The protein below binds the small molecule below.
Small molecule (SMILES): CC(=O)NC1CCN(c2ncccn2)CC1

Binding-site contacts:
Ligand atom N16 contacts residue MET98 of chain 1.D at 3.3 Å (h-bond).
Ligand atom C09 contacts residue PHE97 of chain 1.D at 3.9 Å (hydrophobic).
Ligand atom C09 contacts residue MET103 of chain 1.D at 4.2 Å (hydrophobic).
Ligand atom C02 contacts residue TYR158 of chain 1.D at 4.2 Å (hydrophobic).
Ligand atom N04 contacts residue NAD1 of chain 1.K at 3.7 Å.
Ligand atom O03 contacts residue LYS165 of chain 1.D at 4.4 Å.
Ligand atom O03 contacts residue NAD1 of chain 1.K at 3.1 Å (h-bond).
Ligand atom N04 contacts residue MET199 of chain 1.D at 4.3 Å.
Ligand atom C15 contacts residue MET98 of chain 1.D at 3.5 Å (hydrophobic).
Ligand atom C01 contacts residue MET199 of chain 1.D at 3.8 Å (hydrophobic).
Ligand atom O03 contacts residue MET161 of chain 1.D at 3.6 Å.
Ligand atom C10 contacts residue MET103 of chain 1.D at 3.8 Å (hydrophobic).
Ligand atom C09 contacts residue MET161 of chain 1.D at 3.8 Å (hydrophobic).
Ligand atom C10 contacts residue MET161 of chain 1.D at 4.0 Å (hydrophobic).
Ligand atom C11 contacts residue GLY96 of chain 1.D at 4.1 Å.
Ligand atom C15 contacts residue PHE97 of chain 1.D at 3.5 Å (hydrophobic).
Ligand atom C14 contacts residue PHE97 of chain 1.D at 4.0 Å (hydrophobic).
Ligand atom C02 contacts residue NAD1 of chain 1.K at 3.5 Å.
Ligand atom C07 contacts residue NAD1 of chain 1.K at 4.1 Å.
Ligand atom N08 contacts residue MET98 of chain 1.D at 4.3 Å.
Ligand atom C07 contacts residue GLY96 of chain 1.D at 3.4 Å.
Ligand atom N12 contacts residue NAD1 of chain 1.K at 4.2 Å.
Ligand atom C01 contacts residue NAD1 of chain 1.K at 3.5 Å.
Ligand atom C05 contacts residue NAD1 of chain 1.K at 3.5 Å.
Ligand atom C01 contacts residue TYR158 of chain 1.D at 3.5 Å (hydrophobic).
Ligand atom N16 contacts residue PHE97 of chain 1.D at 3.6 Å.
Ligand atom C07 contacts residue PHE97 of chain 1.D at 4.1 Å (hydrophobic).
Ligand atom C05 contacts residue MET161 of chain 1.D at 4.1 Å (hydrophobic).
Ligand atom C09 contacts residue GLY96 of chain 1.D at 4.2 Å.
Ligand atom C09 contacts residue MET98 of chain 1.D at 3.9 Å (hydrophobic).
Ligand atom C11 contacts residue MET98 of chain 1.D at 4.2 Å (hydrophobic).
Ligand atom C11 contacts residue PHE97 of chain 1.D at 4.0 Å (hydrophobic).
Ligand atom N12 contacts residue GLY96 of chain 1.D at 4.5 Å.
Ligand atom C06 contacts residue NAD1 of chain 1.K at 3.8 Å.
Ligand atom N08 contacts residue GLY96 of chain 1.D at 3.6 Å.
Ligand atom N08 contacts residue PHE97 of chain 1.D at 3.7 Å.
Ligand atom O03 contacts residue TYR158 of chain 1.D at 4.4 Å.
Ligand atom C02 contacts residue MET199 of chain 1.D at 4.5 Å (hydrophobic).

Sequence of chain 1.D:
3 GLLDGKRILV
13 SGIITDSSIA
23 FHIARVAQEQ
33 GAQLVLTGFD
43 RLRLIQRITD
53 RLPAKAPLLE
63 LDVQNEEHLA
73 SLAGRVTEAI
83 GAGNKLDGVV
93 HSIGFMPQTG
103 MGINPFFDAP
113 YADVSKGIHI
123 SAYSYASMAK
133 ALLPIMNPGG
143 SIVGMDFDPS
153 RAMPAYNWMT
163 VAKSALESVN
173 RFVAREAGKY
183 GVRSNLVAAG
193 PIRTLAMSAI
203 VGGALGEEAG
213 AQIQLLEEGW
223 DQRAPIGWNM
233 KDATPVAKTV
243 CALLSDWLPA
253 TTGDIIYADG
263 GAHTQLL